Binding-site contacts:
Ligand atom C7 contacts residue ASN286 of chain 1.J at 3.6 Å.
Ligand atom O5 contacts residue ASN286 of chain 1.J at 2.4 Å (h-bond).
Ligand atom O7 contacts residue ASN286 of chain 1.J at 3.9 Å.
Ligand atom O6 contacts residue ASN286 of chain 1.J at 4.3 Å.
Ligand atom C2 contacts residue ASN286 of chain 1.J at 2.5 Å.
Ligand atom C4 contacts residue ASN286 of chain 1.J at 4.2 Å.
Ligand atom C1 contacts residue ASN286 of chain 1.J at 1.4 Å.
Ligand atom C5 contacts residue ASN286 of chain 1.J at 3.7 Å.
Ligand atom N2 contacts residue ASN286 of chain 1.J at 2.9 Å (h-bond).
Ligand atom C3 contacts residue ASN286 of chain 1.J at 3.8 Å.

A small-molecule ligand and the protein it binds are described below.
Small molecule (SMILES): CC(=O)N[C@@H]1[C@@H](O)[C@H](O)[C@@H](CO)O[C@H]1O

Sequence of chain 1.J:
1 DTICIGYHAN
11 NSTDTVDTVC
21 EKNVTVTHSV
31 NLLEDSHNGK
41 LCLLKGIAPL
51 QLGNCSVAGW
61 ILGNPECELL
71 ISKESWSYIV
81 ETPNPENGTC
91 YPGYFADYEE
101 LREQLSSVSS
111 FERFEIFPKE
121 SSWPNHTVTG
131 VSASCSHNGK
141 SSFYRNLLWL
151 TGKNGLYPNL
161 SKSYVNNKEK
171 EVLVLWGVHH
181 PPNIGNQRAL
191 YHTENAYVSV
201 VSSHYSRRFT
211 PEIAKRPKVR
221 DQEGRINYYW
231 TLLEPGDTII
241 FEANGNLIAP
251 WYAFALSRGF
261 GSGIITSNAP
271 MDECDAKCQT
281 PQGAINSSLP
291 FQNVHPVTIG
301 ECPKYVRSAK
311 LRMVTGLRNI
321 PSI